The small molecule below binds the protein below.
Small molecule (SMILES): CC(=O)N[C@@H]1[C@@H](O)[C@H](O)[C@@H](CO)O[C@H]1O

Sequence of chain 1.J:
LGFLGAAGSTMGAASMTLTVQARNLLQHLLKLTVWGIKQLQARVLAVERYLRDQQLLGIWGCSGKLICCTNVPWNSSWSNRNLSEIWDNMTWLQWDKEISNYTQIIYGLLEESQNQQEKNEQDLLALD

Binding-site contacts:
Ligand atom C5 contacts residue SER94 of chain 1.J at 4.4 Å.
Ligand atom O6 contacts residue TRP95 of chain 1.J at 4.5 Å.
Ligand atom O6 contacts residue ASN92 of chain 1.J at 4.3 Å.
Ligand atom O7 contacts residue ASN92 of chain 1.J at 4.2 Å.
Ligand atom O5 contacts residue ASN92 of chain 1.J at 2.3 Å (h-bond).
Ligand atom C1 contacts residue ASN92 of chain 1.J at 1.4 Å.
Ligand atom C5 contacts residue ASN92 of chain 1.J at 3.6 Å.
Ligand atom C7 contacts residue ASN92 of chain 1.J at 3.8 Å.
Ligand atom O5 contacts residue SER94 of chain 1.J at 3.9 Å.
Ligand atom C2 contacts residue ASN92 of chain 1.J at 2.4 Å.
Ligand atom C1 contacts residue SER94 of chain 1.J at 4.2 Å.
Ligand atom C3 contacts residue ASN92 of chain 1.J at 3.8 Å.
Ligand atom C6 contacts residue SER94 of chain 1.J at 4.3 Å.
Ligand atom C4 contacts residue ASN92 of chain 1.J at 4.1 Å.
Ligand atom O6 contacts residue SER94 of chain 1.J at 3.9 Å.
Ligand atom C8 contacts residue ASN92 of chain 1.J at 4.4 Å.
Ligand atom N2 contacts residue ASN92 of chain 1.J at 3.0 Å (h-bond).
Ligand atom O5 contacts residue TRP95 of chain 1.J at 4.5 Å.